Binding-site contacts:
Ligand atom OD2 contacts residue GLY88 of chain 2.B at 3.2 Å.
Ligand atom C contacts residue SER58 of chain 2.B at 3.4 Å.
Ligand atom OXT contacts residue ASP90 of chain 2.B at 2.9 Å (salt-bridge).
Ligand atom N contacts residue GLU283 of chain 1.B at 2.7 Å (salt-bridge).
Ligand atom CA contacts residue THR12 of chain 2.B at 3.5 Å.
Ligand atom OD2 contacts residue THR89 of chain 2.B at 3.0 Å (h-bond).
Ligand atom OXT contacts residue THR89 of chain 2.B at 3.3 Å (h-bond).
Ligand atom C contacts residue GLN59 of chain 2.B at 3.9 Å.
Ligand atom N contacts residue GLN59 of chain 2.B at 3.0 Å (h-bond).
Ligand atom OD1 contacts residue THR89 of chain 2.B at 2.5 Å (h-bond).
Ligand atom O contacts residue SER58 of chain 2.B at 2.8 Å (h-bond).
Ligand atom O contacts residue THR12 of chain 2.B at 4.0 Å.
Ligand atom O contacts residue GLY57 of chain 2.B at 3.5 Å.
Ligand atom OD2 contacts residue ALA114 of chain 2.B at 4.0 Å.
Ligand atom CB contacts residue TYR25 of chain 2.B at 3.7 Å (hydrophobic).
Ligand atom CB contacts residue THR89 of chain 2.B at 3.6 Å.
Ligand atom OXT contacts residue SER58 of chain 2.B at 2.5 Å (h-bond).
Ligand atom CA contacts residue GLU283 of chain 1.B at 3.4 Å.
Ligand atom CG contacts residue THR89 of chain 2.B at 3.0 Å.
Ligand atom CB contacts residue GLU283 of chain 1.B at 3.8 Å.
Ligand atom C contacts residue ASP90 of chain 2.B at 3.9 Å.
Ligand atom CG contacts residue THR12 of chain 2.B at 2.8 Å.
Ligand atom OD1 contacts residue THR12 of chain 2.B at 3.1 Å (h-bond).
Ligand atom N contacts residue ASN248 of chain 1.B at 3.4 Å (h-bond).
Ligand atom CB contacts residue ASP90 of chain 2.B at 3.2 Å.
Ligand atom OD1 contacts residue ALA114 of chain 2.B at 3.1 Å (h-bond).
Ligand atom C contacts residue GLY88 of chain 2.B at 3.5 Å.
Ligand atom N contacts residue ASP90 of chain 2.B at 2.7 Å (salt-bridge).
Ligand atom CB contacts residue THR12 of chain 2.B at 3.2 Å.
Ligand atom O contacts residue GLY11 of chain 2.B at 3.3 Å.
Ligand atom CG contacts residue TYR25 of chain 2.B at 4.1 Å (hydrophobic).
Ligand atom OD2 contacts residue THR12 of chain 2.B at 2.8 Å (h-bond).
Ligand atom OXT contacts residue GLY88 of chain 2.B at 3.2 Å.
Ligand atom O contacts residue GLN59 of chain 2.B at 4.0 Å.
Ligand atom O contacts residue GLY88 of chain 2.B at 3.2 Å.
Ligand atom CG contacts residue ALA114 of chain 2.B at 3.9 Å (hydrophobic).
Ligand atom CA contacts residue ASP90 of chain 2.B at 3.6 Å.
Ligand atom OD2 contacts residue GLY11 of chain 2.B at 3.8 Å.
Ligand atom C contacts residue THR89 of chain 2.B at 3.9 Å.
Ligand atom CA contacts residue GLN59 of chain 2.B at 4.0 Å.

Sequence of chain 2.B:
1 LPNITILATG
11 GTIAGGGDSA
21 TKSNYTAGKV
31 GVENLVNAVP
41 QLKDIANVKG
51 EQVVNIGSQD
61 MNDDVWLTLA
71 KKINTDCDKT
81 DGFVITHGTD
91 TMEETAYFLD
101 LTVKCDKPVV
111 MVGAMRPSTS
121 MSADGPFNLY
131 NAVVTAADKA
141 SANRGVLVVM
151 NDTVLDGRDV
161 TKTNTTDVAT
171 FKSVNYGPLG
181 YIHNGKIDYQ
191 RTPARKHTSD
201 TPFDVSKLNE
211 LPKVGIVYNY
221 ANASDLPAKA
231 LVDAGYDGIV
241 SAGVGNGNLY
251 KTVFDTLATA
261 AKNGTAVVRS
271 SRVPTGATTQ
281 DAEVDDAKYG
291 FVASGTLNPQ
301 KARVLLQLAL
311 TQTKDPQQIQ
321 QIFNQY

Sequence of chain 1.B:
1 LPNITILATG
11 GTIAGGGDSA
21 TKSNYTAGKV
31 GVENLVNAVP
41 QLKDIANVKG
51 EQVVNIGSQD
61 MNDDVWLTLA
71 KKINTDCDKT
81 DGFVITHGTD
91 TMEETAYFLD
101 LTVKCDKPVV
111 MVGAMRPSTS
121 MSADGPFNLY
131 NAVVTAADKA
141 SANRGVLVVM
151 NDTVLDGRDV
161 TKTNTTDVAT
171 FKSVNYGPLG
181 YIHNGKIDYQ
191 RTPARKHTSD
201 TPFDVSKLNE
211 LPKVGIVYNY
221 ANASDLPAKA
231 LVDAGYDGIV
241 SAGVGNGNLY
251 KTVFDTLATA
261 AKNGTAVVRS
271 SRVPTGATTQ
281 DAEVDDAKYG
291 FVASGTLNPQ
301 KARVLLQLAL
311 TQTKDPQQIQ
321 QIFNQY

The small molecule below binds the protein below.
Small molecule (SMILES): N[C@@H](CC(=O)O)C(=O)O